Binding-site contacts:
Ligand atom O3 contacts residue ASP250 of chain 1.C at 3.2 Å (salt-bridge).
Ligand atom C4 contacts residue MAN4 of chain 1.G at 4.1 Å.
Ligand atom C2 contacts residue PRO310 of chain 1.C at 4.5 Å (hydrophobic).
Ligand atom C1 contacts residue PRO310 of chain 1.C at 4.0 Å (hydrophobic).
Ligand atom O2 contacts residue VAL241 of chain 1.C at 4.5 Å.
Ligand atom O6 contacts residue MAN4 of chain 1.G at 4.4 Å.
Ligand atom C6 contacts residue MAN4 of chain 1.G at 4.4 Å.
Ligand atom C3 contacts residue ASP250 of chain 1.C at 3.9 Å.
Ligand atom C3 contacts residue ARG284 of chain 1.C at 4.0 Å.
Ligand atom C5 contacts residue MAN4 of chain 1.G at 3.3 Å.
Ligand atom O5 contacts residue MAN4 of chain 1.G at 3.0 Å (h-bond).
Ligand atom C2 contacts residue MAN4 of chain 1.G at 2.9 Å.
Ligand atom C2 contacts residue ARG284 of chain 1.C at 4.2 Å.
Ligand atom O3 contacts residue ARG284 of chain 1.C at 3.1 Å (salt-bridge).
Ligand atom C1 contacts residue MAN4 of chain 1.G at 2.1 Å.
Ligand atom O2 contacts residue ASP250 of chain 1.C at 2.4 Å (salt-bridge).
Ligand atom C2 contacts residue ASP250 of chain 1.C at 3.4 Å.
Ligand atom O2 contacts residue ARG284 of chain 1.C at 4.5 Å.
Ligand atom C3 contacts residue MAN4 of chain 1.G at 3.6 Å.
Ligand atom O2 contacts residue MAN4 of chain 1.G at 4.1 Å.

Sequence of chain 1.C:
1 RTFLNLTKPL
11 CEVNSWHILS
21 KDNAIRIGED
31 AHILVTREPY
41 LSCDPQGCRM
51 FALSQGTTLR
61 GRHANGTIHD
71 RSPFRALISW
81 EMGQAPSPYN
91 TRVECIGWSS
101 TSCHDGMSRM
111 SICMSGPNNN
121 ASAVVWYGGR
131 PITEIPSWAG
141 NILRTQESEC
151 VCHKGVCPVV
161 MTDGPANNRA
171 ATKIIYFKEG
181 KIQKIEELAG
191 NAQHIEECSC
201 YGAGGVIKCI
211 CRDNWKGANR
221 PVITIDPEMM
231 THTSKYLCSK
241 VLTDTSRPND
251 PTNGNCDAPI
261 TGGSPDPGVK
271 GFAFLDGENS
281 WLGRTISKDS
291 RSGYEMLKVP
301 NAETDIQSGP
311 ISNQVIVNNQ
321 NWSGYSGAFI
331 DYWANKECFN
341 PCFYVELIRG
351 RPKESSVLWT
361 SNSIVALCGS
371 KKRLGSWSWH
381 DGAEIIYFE

This small molecule binds to this protein.
Small molecule (SMILES): OC[C@H]1O[C@H](O)[C@@H](O)[C@@H](O)[C@@H]1O